Sequence of chain 1.B:
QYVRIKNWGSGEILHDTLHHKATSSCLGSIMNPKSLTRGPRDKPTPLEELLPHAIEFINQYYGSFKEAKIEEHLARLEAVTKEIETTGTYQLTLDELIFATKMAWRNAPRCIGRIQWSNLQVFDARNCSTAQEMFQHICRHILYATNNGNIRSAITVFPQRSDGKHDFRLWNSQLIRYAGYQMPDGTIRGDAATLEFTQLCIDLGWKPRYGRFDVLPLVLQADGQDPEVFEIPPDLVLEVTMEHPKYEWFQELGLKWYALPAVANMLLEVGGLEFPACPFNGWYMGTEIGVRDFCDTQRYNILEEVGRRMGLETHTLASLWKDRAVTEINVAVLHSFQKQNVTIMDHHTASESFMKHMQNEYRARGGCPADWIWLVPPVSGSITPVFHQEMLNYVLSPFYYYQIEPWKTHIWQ

Binding-site contacts:
Ligand atom C contacts residue GLU295 of chain 1.B at 4.2 Å.
Ligand atom OT1 contacts residue ASP300 of chain 1.B at 2.7 Å (salt-bridge).
Ligand atom CA contacts residue GLN181 of chain 1.B at 4.2 Å.
Ligand atom NE contacts residue PRO268 of chain 1.B at 3.6 Å.
Ligand atom OT2 contacts residue GLN181 of chain 1.B at 3.5 Å (h-bond).
Ligand atom S contacts residue GLY289 of chain 1.B at 3.9 Å.
Ligand atom CD contacts residue VAL270 of chain 1.B at 4.0 Å (hydrophobic).
Ligand atom CZ contacts residue HEM1 of chain 1.G at 3.8 Å.
Ligand atom NH1 contacts residue HEM1 of chain 1.G at 3.4 Å.
Ligand atom OT2 contacts residue TYR265 of chain 1.B at 3.6 Å (h-bond).
Ligand atom OT1 contacts residue TYR291 of chain 1.B at 3.2 Å.
Ligand atom NH1 contacts residue PRO268 of chain 1.B at 4.0 Å.
Ligand atom S contacts residue PRO268 of chain 1.B at 3.9 Å.
Ligand atom CB contacts residue GLU295 of chain 1.B at 3.1 Å.
Ligand atom CA contacts residue HEM1 of chain 1.G at 4.0 Å.
Ligand atom C contacts residue ASP300 of chain 1.B at 3.6 Å.
Ligand atom NH1 contacts residue TRP290 of chain 1.B at 2.9 Å (h-bond).
Ligand atom NH1 contacts residue GLU295 of chain 1.B at 2.8 Å (salt-bridge).
Ligand atom NE contacts residue HEM1 of chain 1.G at 4.0 Å.
Ligand atom OT2 contacts residue ASP300 of chain 1.B at 3.7 Å.
Ligand atom N contacts residue HEM1 of chain 1.G at 3.1 Å (h-bond).
Ligand atom CB contacts residue PRO268 of chain 1.B at 4.0 Å (hydrophobic).
Ligand atom NE contacts residue GLU295 of chain 1.B at 2.7 Å (salt-bridge).
Ligand atom N contacts residue GLU295 of chain 1.B at 2.8 Å (salt-bridge).
Ligand atom CG contacts residue HEM1 of chain 1.G at 4.0 Å.
Ligand atom CG contacts residue GLU295 of chain 1.B at 3.6 Å.
Ligand atom CD contacts residue GLU295 of chain 1.B at 3.6 Å.
Ligand atom CB contacts residue TYR291 of chain 1.B at 3.9 Å (hydrophobic).
Ligand atom CD contacts residue HEM1 of chain 1.G at 4.1 Å.
Ligand atom CZ contacts residue TRP290 of chain 1.B at 4.0 Å (hydrophobic).
Ligand atom CZ contacts residue PRO268 of chain 1.B at 3.6 Å (hydrophobic).
Ligand atom C contacts residue TYR291 of chain 1.B at 3.4 Å (hydrophobic).
Ligand atom CA contacts residue TYR291 of chain 1.B at 4.2 Å (hydrophobic).
Ligand atom CA contacts residue GLU295 of chain 1.B at 3.5 Å.
Ligand atom OT1 contacts residue GLU295 of chain 1.B at 3.5 Å.
Ligand atom S contacts residue HEM1 of chain 1.G at 3.5 Å (h-bond).
Ligand atom CD contacts residue PRO268 of chain 1.B at 4.0 Å (hydrophobic).
Ligand atom OT2 contacts residue TYR291 of chain 1.B at 2.8 Å (h-bond).
Ligand atom CZ contacts residue GLU295 of chain 1.B at 3.5 Å.
Ligand atom NH1 contacts residue TYR291 of chain 1.B at 3.9 Å.

This small molecule binds to this protein.
Small molecule (SMILES): N/C(S)=N/CCC[C@H](N)C(=O)O